The small molecule below binds the protein below.
Small molecule (SMILES): COc1ccc2c(c1)CCN(C(=O)Cc1cc(=O)[nH]o1)[C@H]2C(=O)Nc1ccc(C(C)(C)C)c(F)c1

Binding-site contacts:
Ligand atom O15 contacts residue HIS59 of chain 1.A at 3.9 Å.
Ligand atom C27 contacts residue VAL112 of chain 1.A at 3.8 Å (hydrophobic).
Ligand atom F31 contacts residue CYS56 of chain 1.A at 3.5 Å.
Ligand atom C27 contacts residue PHE113 of chain 1.A at 3.8 Å (hydrophobic).
Ligand atom O15 contacts residue PHE114 of chain 1.A at 3.5 Å.
Ligand atom C11 contacts residue HIS59 of chain 1.A at 3.8 Å.
Ligand atom O24 contacts residue HIS59 of chain 1.A at 3.2 Å.
Ligand atom C26 contacts residue PHE114 of chain 1.A at 3.6 Å (hydrophobic).
Ligand atom C19 contacts residue PHE113 of chain 1.A at 3.9 Å (hydrophobic).
Ligand atom C28 contacts residue MET101 of chain 1.A at 3.7 Å (hydrophobic).
Ligand atom C16 contacts residue HIS59 of chain 1.A at 3.6 Å.
Ligand atom O15 contacts residue GLU115 of chain 1.A at 2.5 Å (salt-bridge).
Ligand atom C7 contacts residue PHE113 of chain 1.A at 3.6 Å (hydrophobic).
Ligand atom F31 contacts residue LEU60 of chain 1.A at 3.4 Å.
Ligand atom N21 contacts residue GLY116 of chain 1.A at 3.6 Å.
Ligand atom C32 contacts residue PHE114 of chain 1.A at 3.9 Å (hydrophobic).
Ligand atom C13 contacts residue LEU23 of chain 1.A at 3.8 Å (hydrophobic).
Ligand atom C6 contacts residue LEU23 of chain 1.A at 3.8 Å (hydrophobic).
Ligand atom C12 contacts residue LEU23 of chain 1.A at 3.8 Å (hydrophobic).
Ligand atom C5 contacts residue PHE113 of chain 1.A at 3.7 Å (hydrophobic).
Ligand atom O22 contacts residue PHE113 of chain 1.A at 3.6 Å.
Ligand atom C27 contacts residue MET101 of chain 1.A at 3.8 Å (hydrophobic).
Ligand atom N21 contacts residue PHE113 of chain 1.A at 3.4 Å.
Ligand atom O22 contacts residue GLU115 of chain 1.A at 3.4 Å.
Ligand atom C14 contacts residue HIS59 of chain 1.A at 3.9 Å.
Ligand atom C4 contacts residue ALA104 of chain 1.A at 3.8 Å (hydrophobic).
Ligand atom C1 contacts residue ARG100 of chain 1.A at 3.4 Å.
Ligand atom C5 contacts residue LEU23 of chain 1.A at 3.9 Å (hydrophobic).
Ligand atom C14 contacts residue GLU115 of chain 1.A at 3.6 Å.
Ligand atom C35 contacts residue PHE124 of chain 1.A at 3.6 Å (hydrophobic).
Ligand atom C13 contacts residue GLN22 of chain 1.A at 3.5 Å.
Ligand atom C28 contacts residue PHE124 of chain 1.A at 3.6 Å (hydrophobic).
Ligand atom O20 contacts residue LEU23 of chain 1.A at 3.8 Å.
Ligand atom C26 contacts residue PHE113 of chain 1.A at 3.8 Å (hydrophobic).
Ligand atom N25 contacts residue PHE114 of chain 1.A at 3.7 Å.
Ligand atom C11 contacts residue GLN22 of chain 1.A at 3.8 Å.
Ligand atom N25 contacts residue PHE113 of chain 1.A at 3.0 Å (h-bond).
Ligand atom C4 contacts residue MET101 of chain 1.A at 3.7 Å (hydrophobic).
Ligand atom C23 contacts residue PHE113 of chain 1.A at 3.7 Å (hydrophobic).
Ligand atom O22 contacts residue GLY116 of chain 1.A at 3.4 Å (h-bond).

Sequence of chain 1.A:
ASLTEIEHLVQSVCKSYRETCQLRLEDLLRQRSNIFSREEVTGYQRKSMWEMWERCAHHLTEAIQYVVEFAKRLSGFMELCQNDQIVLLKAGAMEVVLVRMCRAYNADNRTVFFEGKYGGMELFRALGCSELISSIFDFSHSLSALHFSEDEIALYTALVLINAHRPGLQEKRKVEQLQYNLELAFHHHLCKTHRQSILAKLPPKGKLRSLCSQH